Binding-site contacts:
Ligand atom C3 contacts residue ASN239 of chain 1.A at 4.2 Å.
Ligand atom C5 contacts residue ASN239 of chain 1.A at 4.0 Å.
Ligand atom O5 contacts residue ASN239 of chain 1.A at 2.7 Å (h-bond).
Ligand atom C1 contacts residue ASN239 of chain 1.A at 1.9 Å.
Ligand atom C2 contacts residue ASN239 of chain 1.A at 2.9 Å.
Ligand atom N2 contacts residue ASN239 of chain 1.A at 3.2 Å (h-bond).

Sequence of chain 1.A:
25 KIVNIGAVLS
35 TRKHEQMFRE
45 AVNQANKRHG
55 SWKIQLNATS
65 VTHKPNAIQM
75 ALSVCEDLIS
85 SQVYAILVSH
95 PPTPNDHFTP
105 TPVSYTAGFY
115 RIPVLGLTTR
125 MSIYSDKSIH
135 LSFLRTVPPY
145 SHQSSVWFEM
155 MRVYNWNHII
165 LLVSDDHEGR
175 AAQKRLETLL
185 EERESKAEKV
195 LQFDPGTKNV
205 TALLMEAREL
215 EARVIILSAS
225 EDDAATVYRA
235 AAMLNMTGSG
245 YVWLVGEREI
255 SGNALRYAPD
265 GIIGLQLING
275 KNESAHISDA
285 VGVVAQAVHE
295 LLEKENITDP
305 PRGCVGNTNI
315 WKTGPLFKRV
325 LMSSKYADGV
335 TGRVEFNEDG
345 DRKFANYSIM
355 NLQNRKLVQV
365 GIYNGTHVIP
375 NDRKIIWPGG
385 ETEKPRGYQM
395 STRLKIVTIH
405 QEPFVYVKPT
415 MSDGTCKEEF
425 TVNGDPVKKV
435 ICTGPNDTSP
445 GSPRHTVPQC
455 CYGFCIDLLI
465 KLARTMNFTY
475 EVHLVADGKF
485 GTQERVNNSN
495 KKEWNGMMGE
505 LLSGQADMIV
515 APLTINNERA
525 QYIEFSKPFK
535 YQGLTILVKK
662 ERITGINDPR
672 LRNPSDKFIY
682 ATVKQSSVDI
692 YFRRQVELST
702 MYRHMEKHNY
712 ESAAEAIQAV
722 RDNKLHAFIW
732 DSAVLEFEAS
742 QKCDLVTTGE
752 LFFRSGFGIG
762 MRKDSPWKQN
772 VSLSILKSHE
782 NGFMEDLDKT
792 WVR

This protein binds this small molecule.
Small molecule (SMILES): CC(=O)N[C@H]1[C@H](O[C@H]2[C@H](O)[C@@H](NC(C)=O)CO[C@@H]2CO)O[C@H](CO)[C@@H](O)[C@@H]1O